Sequence of chain 1.B:
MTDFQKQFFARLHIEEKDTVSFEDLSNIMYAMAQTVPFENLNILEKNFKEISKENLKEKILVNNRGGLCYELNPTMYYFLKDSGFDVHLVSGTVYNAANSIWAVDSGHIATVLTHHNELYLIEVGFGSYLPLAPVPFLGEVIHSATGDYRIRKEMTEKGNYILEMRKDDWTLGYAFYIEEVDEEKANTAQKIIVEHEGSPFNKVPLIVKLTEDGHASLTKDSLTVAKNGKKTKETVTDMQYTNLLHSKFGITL

Binding-site contacts:
Ligand atom C11 contacts residue GLU18 of chain 1.B at 3.2 Å.
Ligand atom C12 contacts residue GLU18 of chain 1.B at 4.0 Å.
Ligand atom C14 contacts residue GLU18 of chain 1.B at 4.1 Å.
Ligand atom C14 contacts residue GLU17 of chain 1.B at 3.1 Å.
Ligand atom C16 contacts residue GLU18 of chain 1.B at 4.3 Å.
Ligand atom C11 contacts residue GLU17 of chain 1.B at 4.2 Å.
Ligand atom O1 contacts residue GLU18 of chain 1.B at 4.3 Å.
Ligand atom N2 contacts residue GLU18 of chain 1.B at 4.3 Å.
Ligand atom C12 contacts residue GLU17 of chain 1.B at 3.2 Å.
Ligand atom C16 contacts residue GLU17 of chain 1.B at 4.0 Å.

A protein and the small-molecule ligand that binds it are described below.
Small molecule (SMILES): C[N+]1(CCCS(=O)(=O)[O-])CCCCC1